Sequence of chain 1.B:
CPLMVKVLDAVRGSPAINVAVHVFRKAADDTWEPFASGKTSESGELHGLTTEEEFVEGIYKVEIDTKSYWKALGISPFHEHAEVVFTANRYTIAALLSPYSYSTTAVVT

Sequence of chain 2.B:
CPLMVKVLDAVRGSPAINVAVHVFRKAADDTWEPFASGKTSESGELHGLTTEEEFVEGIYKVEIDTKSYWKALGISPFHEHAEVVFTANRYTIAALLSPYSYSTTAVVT

The protein below binds the small molecule below.
Small molecule (SMILES): O=C(O)c1cc(-c2ccc(F)cc2F)ccc1O

Binding-site contacts:
Ligand atom CAQ contacts residue 1FL1 of chain 2.D at 3.5 Å.
Ligand atom OAL contacts residue VAL121 of chain 1.B at 3.8 Å.
Ligand atom CAP contacts residue LEU17 of chain 2.B at 3.4 Å (hydrophobic).
Ligand atom CAG contacts residue 1FL1 of chain 2.D at 0.8 Å.
Ligand atom CAC contacts residue LYS15 of chain 2.B at 3.7 Å.
Ligand atom CAH contacts residue 1FL1 of chain 2.D at 1.1 Å.
Ligand atom CAQ contacts residue ALA108 of chain 1.B at 3.6 Å (hydrophobic).
Ligand atom OAB contacts residue 1FL1 of chain 2.D at 1.3 Å (h-bond).
Ligand atom FAE contacts residue LEU110 of chain 1.B at 3.3 Å.
Ligand atom CAG contacts residue LEU110 of chain 2.B at 3.7 Å (hydrophobic).
Ligand atom CAP contacts residue 1FL1 of chain 2.D at 2.6 Å.
Ligand atom CAQ contacts residue LEU17 of chain 2.B at 2.8 Å (hydrophobic).
Ligand atom CAK contacts residue LEU17 of chain 2.B at 3.1 Å (hydrophobic).
Ligand atom OAD contacts residue 1FL1 of chain 2.D at 1.0 Å.
Ligand atom OAL contacts residue LEU17 of chain 2.B at 3.8 Å.
Ligand atom CAR contacts residue 1FL1 of chain 2.D at 2.9 Å.
Ligand atom CAR contacts residue ALA108 of chain 1.B at 3.6 Å (hydrophobic).
Ligand atom CAH contacts residue THR119 of chain 1.B at 3.4 Å.
Ligand atom CAM contacts residue 1FL1 of chain 2.D at 0.8 Å.
Ligand atom CAF contacts residue LEU110 of chain 2.B at 3.8 Å (hydrophobic).
Ligand atom CAI contacts residue LEU17 of chain 2.B at 3.7 Å (hydrophobic).
Ligand atom CAI contacts residue 1FL1 of chain 2.D at 1.4 Å.
Ligand atom CAJ contacts residue 1FL1 of chain 2.D at 1.0 Å.
Ligand atom CAR contacts residue VAL121 of chain 1.B at 3.5 Å (hydrophobic).
Ligand atom OAL contacts residue 1FL1 of chain 2.D at 2.0 Å (h-bond).
Ligand atom FAE contacts residue SER117 of chain 2.B at 3.5 Å.
Ligand atom CAN contacts residue 1FL1 of chain 2.D at 1.6 Å.
Ligand atom FAT contacts residue 1FL1 of chain 2.D at 2.2 Å.
Ligand atom CAM contacts residue LEU110 of chain 2.B at 3.8 Å (hydrophobic).
Ligand atom CAO contacts residue 1FL1 of chain 2.D at 1.7 Å.
Ligand atom CAC contacts residue 1FL1 of chain 2.D at 0.5 Å.
Ligand atom CAJ contacts residue LEU17 of chain 2.B at 3.6 Å (hydrophobic).
Ligand atom CAF contacts residue 1FL1 of chain 2.D at 0.3 Å.
Ligand atom CAR contacts residue LEU17 of chain 2.B at 2.7 Å (hydrophobic).
Ligand atom OAB contacts residue LYS15 of chain 1.B at 3.5 Å (salt-bridge).
Ligand atom CAG contacts residue THR119 of chain 1.B at 3.6 Å.
Ligand atom OAB contacts residue LYS15 of chain 2.B at 2.6 Å (salt-bridge).
Ligand atom CAK contacts residue 1FL1 of chain 2.D at 1.6 Å.
Ligand atom FAE contacts residue 1FL1 of chain 2.D at 1.1 Å.
Ligand atom FAT contacts residue ALA108 of chain 2.B at 3.4 Å.